Binding-site contacts:
Ligand atom C contacts residue GLY38 of chain 1.B at 4.4 Å.
Ligand atom CG contacts residue LYS159 of chain 1.B at 4.3 Å.
Ligand atom CD2 contacts residue ARG97 of chain 1.B at 3.9 Å.
Ligand atom CG contacts residue PLP1 of chain 1.H at 4.0 Å.
Ligand atom C contacts residue PLP1 of chain 1.H at 4.4 Å.
Ligand atom CD2 contacts residue TYR31 of chain 2.B at 3.6 Å (hydrophobic).
Ligand atom O contacts residue ALA257 of chain 1.B at 3.0 Å (h-bond).
Ligand atom CD1 contacts residue GLY196 of chain 1.B at 3.5 Å.
Ligand atom CG contacts residue PHE36 of chain 1.B at 4.2 Å (hydrophobic).
Ligand atom CB contacts residue TYR95 of chain 1.B at 4.4 Å (hydrophobic).
Ligand atom OXT contacts residue TYR95 of chain 1.B at 2.7 Å (h-bond).
Ligand atom CD2 contacts residue TYR164 of chain 1.B at 4.5 Å (hydrophobic).
Ligand atom CD1 contacts residue TYR164 of chain 1.B at 3.8 Å (hydrophobic).
Ligand atom CD1 contacts residue VAL109 of chain 2.B at 3.9 Å (hydrophobic).
Ligand atom CB contacts residue PLP1 of chain 1.H at 4.2 Å.
Ligand atom CD2 contacts residue PHE36 of chain 1.B at 3.8 Å (hydrophobic).
Ligand atom O contacts residue PLP1 of chain 1.H at 4.0 Å.
Ligand atom CD1 contacts residue PLP1 of chain 1.H at 3.7 Å.
Ligand atom C contacts residue THR256 of chain 1.B at 3.9 Å.
Ligand atom O contacts residue THR256 of chain 1.B at 3.4 Å (h-bond).
Ligand atom CA contacts residue PLP1 of chain 1.H at 3.8 Å.
Ligand atom C contacts residue ALA257 of chain 1.B at 3.7 Å (hydrophobic).
Ligand atom CD1 contacts residue SER195 of chain 1.B at 4.2 Å.
Ligand atom CG contacts residue TYR164 of chain 1.B at 4.3 Å (hydrophobic).
Ligand atom OXT contacts residue GLY38 of chain 1.B at 3.7 Å.
Ligand atom OXT contacts residue ALA257 of chain 1.B at 3.6 Å.
Ligand atom O contacts residue GLY255 of chain 1.B at 4.2 Å.
Ligand atom CA contacts residue TYR95 of chain 1.B at 3.5 Å (hydrophobic).
Ligand atom CA contacts residue LYS159 of chain 1.B at 4.2 Å.
Ligand atom CD2 contacts residue VAL109 of chain 2.B at 3.7 Å (hydrophobic).
Ligand atom CG contacts residue VAL109 of chain 2.B at 4.4 Å (hydrophobic).
Ligand atom C contacts residue TYR95 of chain 1.B at 3.5 Å (hydrophobic).
Ligand atom OXT contacts residue THR256 of chain 1.B at 3.5 Å.

Sequence of chain 2.B:
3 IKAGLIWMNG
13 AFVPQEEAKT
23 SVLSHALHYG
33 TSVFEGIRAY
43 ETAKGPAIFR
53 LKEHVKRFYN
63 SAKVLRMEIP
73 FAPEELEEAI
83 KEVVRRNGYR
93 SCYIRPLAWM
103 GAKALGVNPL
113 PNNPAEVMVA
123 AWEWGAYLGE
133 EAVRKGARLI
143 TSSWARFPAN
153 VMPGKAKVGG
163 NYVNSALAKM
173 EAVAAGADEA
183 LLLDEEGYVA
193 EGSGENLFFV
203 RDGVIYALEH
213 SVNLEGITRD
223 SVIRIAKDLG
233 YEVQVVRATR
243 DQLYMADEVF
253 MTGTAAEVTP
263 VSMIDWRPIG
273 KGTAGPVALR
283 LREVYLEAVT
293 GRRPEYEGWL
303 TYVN

The small molecule below binds the protein below.
Small molecule (SMILES): CC(C)CCC(=O)O

Sequence of chain 1.B:
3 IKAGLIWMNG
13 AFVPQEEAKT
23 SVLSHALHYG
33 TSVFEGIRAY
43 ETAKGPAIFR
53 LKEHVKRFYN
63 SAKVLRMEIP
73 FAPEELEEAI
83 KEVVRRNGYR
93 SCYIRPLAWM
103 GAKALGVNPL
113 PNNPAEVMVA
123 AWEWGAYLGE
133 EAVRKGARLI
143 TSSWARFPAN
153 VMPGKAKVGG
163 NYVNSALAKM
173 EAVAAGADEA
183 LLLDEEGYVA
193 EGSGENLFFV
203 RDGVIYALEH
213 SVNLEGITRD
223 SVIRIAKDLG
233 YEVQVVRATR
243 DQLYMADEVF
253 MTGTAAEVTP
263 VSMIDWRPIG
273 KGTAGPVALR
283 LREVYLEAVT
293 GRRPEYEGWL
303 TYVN